The protein below binds the small molecule below.
Small molecule (SMILES): CC(C)CCC[C@@H](C)[C@H]1CC[C@H]2[C@@H]3CC=C4C[C@@H](O)CC[C@]4(C)[C@H]3CC[C@]12C

Sequence of chain 1.C:
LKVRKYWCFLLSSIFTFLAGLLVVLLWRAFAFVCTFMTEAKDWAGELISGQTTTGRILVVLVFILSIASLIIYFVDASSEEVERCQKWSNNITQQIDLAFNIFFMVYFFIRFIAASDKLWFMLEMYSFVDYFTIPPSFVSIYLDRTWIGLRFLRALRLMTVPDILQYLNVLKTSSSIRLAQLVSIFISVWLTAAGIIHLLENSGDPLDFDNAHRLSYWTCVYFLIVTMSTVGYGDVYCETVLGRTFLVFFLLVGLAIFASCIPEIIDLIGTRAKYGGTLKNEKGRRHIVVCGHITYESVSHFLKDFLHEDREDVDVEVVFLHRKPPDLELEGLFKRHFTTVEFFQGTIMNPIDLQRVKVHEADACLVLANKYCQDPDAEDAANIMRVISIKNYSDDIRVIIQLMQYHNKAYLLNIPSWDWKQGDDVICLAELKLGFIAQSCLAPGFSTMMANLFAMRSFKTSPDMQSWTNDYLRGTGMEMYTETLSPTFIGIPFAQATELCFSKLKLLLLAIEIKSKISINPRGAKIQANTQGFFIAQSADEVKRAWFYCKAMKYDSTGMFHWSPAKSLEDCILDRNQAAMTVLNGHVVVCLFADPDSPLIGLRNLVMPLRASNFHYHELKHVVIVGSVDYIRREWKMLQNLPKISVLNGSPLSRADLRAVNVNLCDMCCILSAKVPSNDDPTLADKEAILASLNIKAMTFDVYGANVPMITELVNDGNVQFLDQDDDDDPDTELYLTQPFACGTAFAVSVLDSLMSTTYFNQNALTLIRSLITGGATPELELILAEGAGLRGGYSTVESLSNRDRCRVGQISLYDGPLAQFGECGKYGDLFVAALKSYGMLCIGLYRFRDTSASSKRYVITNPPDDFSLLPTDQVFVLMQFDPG

Binding-site contacts:
Ligand atom C21 contacts residue PHE203 of chain 1.C at 3.8 Å (hydrophobic).
Ligand atom C12 contacts residue LEU221 of chain 1.C at 4.2 Å (hydrophobic).
Ligand atom C2 contacts residue TRP218 of chain 1.C at 4.3 Å (hydrophobic).
Ligand atom C1 contacts residue TRP218 of chain 1.C at 4.2 Å (hydrophobic).
Ligand atom C9 contacts residue LEU53 of chain 1.C at 3.7 Å (hydrophobic).
Ligand atom C1 contacts residue LEU221 of chain 1.C at 4.5 Å (hydrophobic).
Ligand atom C6 contacts residue LEU53 of chain 1.C at 4.1 Å (hydrophobic).
Ligand atom C19 contacts residue 6PL1 of chain 1.FA at 4.0 Å.
Ligand atom C1 contacts residue LEU53 of chain 1.C at 4.0 Å (hydrophobic).
Ligand atom C7 contacts residue LEU53 of chain 1.C at 3.8 Å (hydrophobic).
Ligand atom C5 contacts residue LEU53 of chain 1.C at 4.2 Å (hydrophobic).
Ligand atom C17 contacts residue ILE57 of chain 1.C at 4.1 Å (hydrophobic).
Ligand atom C14 contacts residue LEU53 of chain 1.C at 4.2 Å (hydrophobic).
Ligand atom C12 contacts residue LEU53 of chain 1.C at 3.8 Å (hydrophobic).
Ligand atom C4 contacts residue LEU313 of chain 1.C at 4.5 Å (hydrophobic).
Ligand atom C8 contacts residue LEU53 of chain 1.C at 4.2 Å (hydrophobic).
Ligand atom C22 contacts residue ILE57 of chain 1.C at 4.0 Å (hydrophobic).
Ligand atom C20 contacts residue ILE57 of chain 1.C at 4.5 Å (hydrophobic).
Ligand atom C11 contacts residue LEU53 of chain 1.C at 4.0 Å (hydrophobic).
Ligand atom C10 contacts residue LEU53 of chain 1.C at 4.2 Å (hydrophobic).
Ligand atom C3 contacts residue TYR49 of chain 1.C at 4.1 Å (hydrophobic).
Ligand atom O1 contacts residue SER274 of chain 1.C at 3.7 Å.
Ligand atom C26 contacts residue PHE60 of chain 1.C at 3.6 Å (hydrophobic).
Ligand atom C4 contacts residue PRO277 of chain 1.C at 4.1 Å (hydrophobic).
Ligand atom C11 contacts residue LEU221 of chain 1.C at 4.3 Å (hydrophobic).
Ligand atom C26 contacts residue PHE199 of chain 1.C at 4.1 Å (hydrophobic).
Ligand atom C2 contacts residue LEU270 of chain 1.C at 4.5 Å (hydrophobic).
Ligand atom O1 contacts residue PHE280 of chain 1.C at 3.9 Å.
Ligand atom C11 contacts residue 6PL1 of chain 1.FA at 3.8 Å.
Ligand atom C16 contacts residue ILE57 of chain 1.C at 4.3 Å (hydrophobic).